A small-molecule ligand and the protein it binds are described below.
Small molecule (SMILES): CC(=O)N[C@@H]1[C@@H](O)[C@H](O)[C@@H](CO)O[C@H]1O

Binding-site contacts:
Ligand atom N2 contacts residue SER207 of chain 1.P at 3.5 Å (h-bond).
Ligand atom C7 contacts residue ASN253 of chain 1.P at 3.5 Å.
Ligand atom C3 contacts residue SER207 of chain 1.P at 4.3 Å.
Ligand atom C6 contacts residue LEU251 of chain 1.P at 4.0 Å (hydrophobic).
Ligand atom N2 contacts residue VAL205 of chain 1.P at 4.0 Å.
Ligand atom C8 contacts residue THR255 of chain 1.P at 4.2 Å.
Ligand atom O3 contacts residue SER207 of chain 1.P at 3.9 Å.
Ligand atom N2 contacts residue ASN253 of chain 1.P at 2.9 Å (h-bond).
Ligand atom C7 contacts residue VAL205 of chain 1.P at 4.4 Å (hydrophobic).
Ligand atom C4 contacts residue ASN253 of chain 1.P at 4.2 Å.
Ligand atom C2 contacts residue ASN253 of chain 1.P at 2.5 Å.
Ligand atom O7 contacts residue ASN253 of chain 1.P at 3.7 Å.
Ligand atom O3 contacts residue GLN128 of chain 1.P at 4.2 Å.
Ligand atom C5 contacts residue ASN253 of chain 1.P at 3.6 Å.
Ligand atom C2 contacts residue SER207 of chain 1.P at 3.4 Å.
Ligand atom C1 contacts residue ASN253 of chain 1.P at 1.4 Å.
Ligand atom C3 contacts residue ASN253 of chain 1.P at 3.8 Å.
Ligand atom C8 contacts residue VAL205 of chain 1.P at 3.6 Å (hydrophobic).
Ligand atom C1 contacts residue SER207 of chain 1.P at 4.4 Å.
Ligand atom O6 contacts residue LEU251 of chain 1.P at 3.8 Å.
Ligand atom O5 contacts residue ASN253 of chain 1.P at 2.4 Å (h-bond).

Sequence of chain 1.P:
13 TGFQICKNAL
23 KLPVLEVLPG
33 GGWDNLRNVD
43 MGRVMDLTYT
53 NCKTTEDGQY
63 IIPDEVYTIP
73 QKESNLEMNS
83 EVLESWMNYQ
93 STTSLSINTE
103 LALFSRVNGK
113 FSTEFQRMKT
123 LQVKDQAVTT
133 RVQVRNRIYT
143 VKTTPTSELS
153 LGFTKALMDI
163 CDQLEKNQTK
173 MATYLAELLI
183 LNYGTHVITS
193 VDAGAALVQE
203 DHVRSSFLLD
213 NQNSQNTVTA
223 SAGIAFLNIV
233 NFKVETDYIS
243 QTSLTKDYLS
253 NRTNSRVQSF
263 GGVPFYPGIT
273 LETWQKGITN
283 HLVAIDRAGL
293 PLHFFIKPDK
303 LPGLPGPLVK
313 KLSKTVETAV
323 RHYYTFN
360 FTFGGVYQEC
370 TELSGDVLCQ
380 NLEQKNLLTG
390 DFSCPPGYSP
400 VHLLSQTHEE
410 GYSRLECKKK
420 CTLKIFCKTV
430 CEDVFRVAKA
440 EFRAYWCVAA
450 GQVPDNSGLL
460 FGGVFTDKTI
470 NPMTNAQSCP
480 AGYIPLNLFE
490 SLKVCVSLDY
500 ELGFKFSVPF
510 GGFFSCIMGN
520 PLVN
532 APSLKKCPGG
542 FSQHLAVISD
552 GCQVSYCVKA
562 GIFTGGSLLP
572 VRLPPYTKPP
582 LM